This protein binds this small molecule.
Small molecule (SMILES): O=C(O)Cc1ccccc1Nc1c(Cl)cccc1Cl

Binding-site contacts:
Ligand atom C8 contacts residue PHE274 of chain 1.A at 3.9 Å (hydrophobic).
Ligand atom C4 contacts residue VAL125 of chain 1.A at 3.9 Å (hydrophobic).
Ligand atom C14 contacts residue NAP1 of chain 1.C at 3.3 Å.
Ligand atom C7 contacts residue SER47 of chain 1.A at 3.6 Å.
Ligand atom O2 contacts residue ILE239 of chain 1.A at 3.9 Å.
Ligand atom C13 contacts residue SER47 of chain 1.A at 3.7 Å.
Ligand atom N1 contacts residue NAP1 of chain 1.C at 3.9 Å.
Ligand atom CL4 contacts residue ASN45 of chain 1.A at 3.9 Å.
Ligand atom C8 contacts residue SER47 of chain 1.A at 4.1 Å.
Ligand atom C1 contacts residue DIF1 of chain 1.E at 3.6 Å.
Ligand atom C13 contacts residue PHE274 of chain 1.A at 4.0 Å (hydrophobic).
Ligand atom C6 contacts residue MET94 of chain 1.A at 3.6 Å (hydrophobic).
Ligand atom C6 contacts residue VAL125 of chain 1.A at 4.1 Å (hydrophobic).
Ligand atom C5 contacts residue PHE68 of chain 1.A at 3.7 Å (hydrophobic).
Ligand atom C1 contacts residue ASN276 of chain 1.A at 3.4 Å.
Ligand atom CL2 contacts residue LEU275 of chain 1.A at 4.0 Å.
Ligand atom O2 contacts residue NAP1 of chain 1.C at 2.4 Å (h-bond).
Ligand atom C12 contacts residue PHE274 of chain 1.A at 4.0 Å (hydrophobic).
Ligand atom C4 contacts residue PHE68 of chain 1.A at 3.8 Å (hydrophobic).
Ligand atom O2 contacts residue SER47 of chain 1.A at 3.2 Å (h-bond).
Ligand atom CL4 contacts residue PHE68 of chain 1.A at 3.6 Å.
Ligand atom C14 contacts residue SER47 of chain 1.A at 3.0 Å.
Ligand atom CL2 contacts residue ASN276 of chain 1.A at 3.4 Å.
Ligand atom C5 contacts residue VAL125 of chain 1.A at 3.6 Å (hydrophobic).
Ligand atom O2 contacts residue TYR245 of chain 1.A at 3.5 Å (h-bond).
Ligand atom CL4 contacts residue NAP1 of chain 1.C at 3.9 Å.
Ligand atom C6 contacts residue DIF1 of chain 1.E at 3.7 Å.
Ligand atom C12 contacts residue SER47 of chain 1.A at 3.5 Å.
Ligand atom C10 contacts residue PHE68 of chain 1.A at 4.0 Å (hydrophobic).
Ligand atom C9 contacts residue PHE68 of chain 1.A at 3.9 Å (hydrophobic).
Ligand atom C9 contacts residue DIF1 of chain 1.E at 4.0 Å.
Ligand atom CL4 contacts residue VAL125 of chain 1.A at 3.8 Å.
Ligand atom C13 contacts residue NAP1 of chain 1.C at 3.9 Å.
Ligand atom O1 contacts residue NAP1 of chain 1.C at 3.3 Å.
Ligand atom CL2 contacts residue PHE274 of chain 1.A at 3.2 Å.
Ligand atom C2 contacts residue DIF1 of chain 1.E at 4.1 Å.
Ligand atom C2 contacts residue ASN276 of chain 1.A at 3.9 Å.
Ligand atom O1 contacts residue SER47 of chain 1.A at 3.2 Å (h-bond).
Ligand atom C10 contacts residue TYR56 of chain 1.A at 4.2 Å (hydrophobic).
Ligand atom C7 contacts residue PHE274 of chain 1.A at 3.7 Å (hydrophobic).

Sequence of chain 1.A:
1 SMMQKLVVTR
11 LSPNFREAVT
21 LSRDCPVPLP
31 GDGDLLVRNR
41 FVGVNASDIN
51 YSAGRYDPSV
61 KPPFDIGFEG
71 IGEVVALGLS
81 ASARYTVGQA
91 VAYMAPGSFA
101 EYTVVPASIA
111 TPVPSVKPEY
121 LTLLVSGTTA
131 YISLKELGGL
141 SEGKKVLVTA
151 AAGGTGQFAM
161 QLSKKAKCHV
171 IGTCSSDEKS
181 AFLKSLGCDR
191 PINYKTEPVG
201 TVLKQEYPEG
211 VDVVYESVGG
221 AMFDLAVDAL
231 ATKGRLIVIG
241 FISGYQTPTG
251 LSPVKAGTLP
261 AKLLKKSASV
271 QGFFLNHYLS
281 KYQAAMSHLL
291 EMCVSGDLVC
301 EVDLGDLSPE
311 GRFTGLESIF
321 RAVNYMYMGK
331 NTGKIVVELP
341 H